Sequence of chain 1.A:
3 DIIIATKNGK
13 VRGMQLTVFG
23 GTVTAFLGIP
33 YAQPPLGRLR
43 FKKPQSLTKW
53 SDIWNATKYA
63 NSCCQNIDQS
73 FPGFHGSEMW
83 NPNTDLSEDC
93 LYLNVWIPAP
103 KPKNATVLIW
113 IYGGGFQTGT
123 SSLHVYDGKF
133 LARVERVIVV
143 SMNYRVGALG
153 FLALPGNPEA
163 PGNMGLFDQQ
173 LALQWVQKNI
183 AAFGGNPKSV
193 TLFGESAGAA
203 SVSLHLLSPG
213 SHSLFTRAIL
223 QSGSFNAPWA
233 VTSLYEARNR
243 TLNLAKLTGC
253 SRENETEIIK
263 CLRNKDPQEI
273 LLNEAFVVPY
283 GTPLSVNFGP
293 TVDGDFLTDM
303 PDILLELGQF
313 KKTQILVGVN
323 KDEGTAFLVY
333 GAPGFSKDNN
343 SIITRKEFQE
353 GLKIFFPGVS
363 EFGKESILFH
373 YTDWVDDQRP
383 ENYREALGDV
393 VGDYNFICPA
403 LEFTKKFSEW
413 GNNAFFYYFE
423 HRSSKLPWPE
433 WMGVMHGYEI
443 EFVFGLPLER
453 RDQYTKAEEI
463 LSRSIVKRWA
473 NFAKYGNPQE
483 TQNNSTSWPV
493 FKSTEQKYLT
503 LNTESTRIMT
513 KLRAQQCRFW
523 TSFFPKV

Binding-site contacts:
Ligand atom C7 contacts residue ASN341 of chain 1.A at 3.4 Å.
Ligand atom O5 contacts residue ASN341 of chain 1.A at 2.1 Å (h-bond).
Ligand atom N2 contacts residue ASN341 of chain 1.A at 3.3 Å (h-bond).
Ligand atom C6 contacts residue ASN341 of chain 1.A at 4.5 Å.
Ligand atom C3 contacts residue ASN341 of chain 1.A at 3.8 Å.
Ligand atom O7 contacts residue SER343 of chain 1.A at 3.9 Å.
Ligand atom C1 contacts residue SER338 of chain 1.A at 4.0 Å.
Ligand atom O7 contacts residue ILE344 of chain 1.A at 4.1 Å.
Ligand atom C1 contacts residue GLY336 of chain 1.A at 4.3 Å.
Ligand atom C6 contacts residue SER338 of chain 1.A at 3.6 Å.
Ligand atom C6 contacts residue PHE337 of chain 1.A at 3.8 Å (hydrophobic).
Ligand atom C8 contacts residue ASN341 of chain 1.A at 3.4 Å.
Ligand atom C7 contacts residue GLY336 of chain 1.A at 4.2 Å.
Ligand atom C7 contacts residue ASN342 of chain 1.A at 4.4 Å.
Ligand atom C1 contacts residue ASN341 of chain 1.A at 1.4 Å.
Ligand atom O5 contacts residue SER338 of chain 1.A at 4.1 Å.
Ligand atom O7 contacts residue PRO335 of chain 1.A at 3.8 Å.
Ligand atom C5 contacts residue SER338 of chain 1.A at 3.7 Å.
Ligand atom C5 contacts residue GLY336 of chain 1.A at 4.1 Å.
Ligand atom O7 contacts residue GLY336 of chain 1.A at 3.1 Å (h-bond).
Ligand atom O5 contacts residue SER338 of chain 1.A at 3.4 Å.
Ligand atom C5 contacts residue ASN341 of chain 1.A at 4.3 Å.
Ligand atom C5 contacts residue PHE337 of chain 1.A at 4.1 Å (hydrophobic).
Ligand atom C6 contacts residue ASP340 of chain 1.A at 4.0 Å.
Ligand atom C5 contacts residue ASN341 of chain 1.A at 3.4 Å.
Ligand atom C4 contacts residue ASN341 of chain 1.A at 4.2 Å.
Ligand atom O7 contacts residue ASN341 of chain 1.A at 3.9 Å.
Ligand atom C3 contacts residue GLY336 of chain 1.A at 4.1 Å.
Ligand atom O7 contacts residue ALA334 of chain 1.A at 4.3 Å.
Ligand atom O7 contacts residue ASN342 of chain 1.A at 3.4 Å (h-bond).
Ligand atom C6 contacts residue SER338 of chain 1.A at 3.8 Å.
Ligand atom C6 contacts residue ASN341 of chain 1.A at 4.1 Å.
Ligand atom C2 contacts residue ASN341 of chain 1.A at 2.6 Å.
Ligand atom O4 contacts residue GLY336 of chain 1.A at 3.8 Å.

This small molecule binds to this protein.
Small molecule (SMILES): CC(=O)N[C@H]1[C@H](O[C@H]2[C@H](O)[C@@H](NC(C)=O)CO[C@@H]2CO[C@H]2O[C@@H](C)[C@@H](O)[C@@H](O)[C@@H]2O)O[C@H](CO)[C@@H](O)[C@@H]1O